Sequence of chain 2.A:
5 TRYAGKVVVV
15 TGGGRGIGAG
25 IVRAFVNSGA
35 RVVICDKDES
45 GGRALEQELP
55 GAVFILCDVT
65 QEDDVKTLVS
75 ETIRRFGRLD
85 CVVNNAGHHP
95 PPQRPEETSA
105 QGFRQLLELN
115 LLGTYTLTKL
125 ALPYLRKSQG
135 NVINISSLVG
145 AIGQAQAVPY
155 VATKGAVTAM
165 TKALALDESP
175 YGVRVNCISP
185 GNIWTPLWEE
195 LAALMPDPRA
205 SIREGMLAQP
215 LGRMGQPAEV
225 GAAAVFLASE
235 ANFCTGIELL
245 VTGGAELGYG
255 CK

This protein binds this small molecule.
Small molecule (SMILES): Oc1c(F)ccc(Cl)c1F

Sequence of chain 4.A:
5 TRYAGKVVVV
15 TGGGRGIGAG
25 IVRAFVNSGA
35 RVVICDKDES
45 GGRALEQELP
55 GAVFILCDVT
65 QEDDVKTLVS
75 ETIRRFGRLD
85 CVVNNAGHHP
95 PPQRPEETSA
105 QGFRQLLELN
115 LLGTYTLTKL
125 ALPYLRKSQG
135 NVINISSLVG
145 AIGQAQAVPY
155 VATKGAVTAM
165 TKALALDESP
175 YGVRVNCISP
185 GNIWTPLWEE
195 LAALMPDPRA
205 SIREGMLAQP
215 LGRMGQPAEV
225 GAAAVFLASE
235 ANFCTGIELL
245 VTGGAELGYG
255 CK

Binding-site contacts:
Ligand atom C3 contacts residue HIS93 of chain 2.A at 3.5 Å.
Ligand atom C2 contacts residue HIS93 of chain 2.A at 4.0 Å.
Ligand atom O contacts residue SER141 of chain 2.A at 2.6 Å (h-bond).
Ligand atom O contacts residue TYR154 of chain 2.A at 2.5 Å (h-bond).
Ligand atom F contacts residue GLY185 of chain 2.A at 4.3 Å.
Ligand atom O contacts residue NAD1 of chain 2.C at 3.0 Å.
Ligand atom C contacts residue ASN186 of chain 2.A at 3.3 Å.
Ligand atom C5 contacts residue TYR253 of chain 4.A at 3.8 Å (hydrophobic).
Ligand atom C1 contacts residue NAD1 of chain 2.C at 3.5 Å.
Ligand atom CL contacts residue TRP192 of chain 2.A at 3.9 Å.
Ligand atom C4 contacts residue SER141 of chain 2.A at 3.6 Å.
Ligand atom F contacts residue NAD1 of chain 2.C at 4.0 Å.
Ligand atom F1 contacts residue NAD1 of chain 2.C at 3.5 Å.
Ligand atom C contacts residue TYR253 of chain 4.A at 3.8 Å (hydrophobic).
Ligand atom F contacts residue PRO184 of chain 2.A at 4.3 Å.
Ligand atom F contacts residue SER141 of chain 2.A at 3.1 Å.
Ligand atom C5 contacts residue VAL143 of chain 2.A at 4.2 Å (hydrophobic).
Ligand atom C3 contacts residue NAD1 of chain 2.C at 3.4 Å.
Ligand atom F1 contacts residue TYR154 of chain 2.A at 2.9 Å.
Ligand atom C1 contacts residue ASN186 of chain 2.A at 3.6 Å.
Ligand atom C2 contacts residue TRP192 of chain 2.A at 4.3 Å (hydrophobic).
Ligand atom C4 contacts residue TYR154 of chain 2.A at 3.5 Å (hydrophobic).
Ligand atom CL contacts residue LEU195 of chain 2.A at 3.7 Å.
Ligand atom C4 contacts residue HIS93 of chain 2.A at 4.0 Å.
Ligand atom C5 contacts residue SER141 of chain 2.A at 3.9 Å.
Ligand atom F1 contacts residue HIS93 of chain 2.A at 3.4 Å.
Ligand atom O contacts residue HIS93 of chain 2.A at 4.3 Å.
Ligand atom C contacts residue GLN148 of chain 2.A at 4.2 Å.
Ligand atom C4 contacts residue NAD1 of chain 2.C at 3.2 Å.
Ligand atom CL contacts residue LEU191 of chain 2.A at 4.0 Å.
Ligand atom C1 contacts residue TRP192 of chain 2.A at 3.7 Å (hydrophobic).
Ligand atom F contacts residue VAL143 of chain 2.A at 3.3 Å.
Ligand atom F1 contacts residue LEU191 of chain 2.A at 4.3 Å.
Ligand atom C3 contacts residue TYR154 of chain 2.A at 3.7 Å (hydrophobic).
Ligand atom C contacts residue NAD1 of chain 2.C at 4.0 Å.
Ligand atom CL contacts residue NAD1 of chain 2.C at 3.8 Å.
Ligand atom O contacts residue VAL143 of chain 2.A at 4.2 Å.
Ligand atom F contacts residue TYR253 of chain 4.A at 2.8 Å.
Ligand atom C2 contacts residue NAD1 of chain 2.C at 3.5 Å.
Ligand atom C5 contacts residue NAD1 of chain 2.C at 3.6 Å.